Sequence of chain 1.B:
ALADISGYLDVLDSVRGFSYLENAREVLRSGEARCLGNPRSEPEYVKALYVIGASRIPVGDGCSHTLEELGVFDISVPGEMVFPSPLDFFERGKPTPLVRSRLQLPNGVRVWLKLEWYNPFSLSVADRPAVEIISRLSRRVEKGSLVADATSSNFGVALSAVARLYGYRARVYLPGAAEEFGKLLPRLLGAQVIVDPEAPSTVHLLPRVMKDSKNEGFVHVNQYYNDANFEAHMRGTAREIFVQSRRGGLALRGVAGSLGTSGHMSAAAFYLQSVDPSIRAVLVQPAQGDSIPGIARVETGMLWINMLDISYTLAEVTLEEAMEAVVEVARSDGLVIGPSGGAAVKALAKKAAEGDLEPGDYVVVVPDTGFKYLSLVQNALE

Binding-site contacts:
Ligand atom O contacts residue SER153 of chain 1.B at 3.1 Å (h-bond).
Ligand atom OXT contacts residue SER153 of chain 1.B at 3.0 Å (h-bond).
Ligand atom C contacts residue PHE156 of chain 1.B at 3.4 Å (hydrophobic).
Ligand atom C4 contacts residue GLY295 of chain 1.B at 3.3 Å.
Ligand atom O1P contacts residue THR262 of chain 1.B at 3.5 Å (h-bond).
Ligand atom O1P contacts residue HIS265 of chain 1.B at 2.9 Å (h-bond).
Ligand atom C5A contacts residue GLY261 of chain 1.B at 3.3 Å.
Ligand atom OAC contacts residue TYR225 of chain 1.B at 2.6 Å (h-bond).
Ligand atom C6 contacts residue SER259 of chain 1.B at 3.5 Å.
Ligand atom O2P contacts residue SER263 of chain 1.B at 2.8 Å (h-bond).
Ligand atom P contacts residue HIS265 of chain 1.B at 3.4 Å.
Ligand atom OXT contacts residue THR152 of chain 1.B at 2.7 Å (h-bond).
Ligand atom C1A contacts residue TYR225 of chain 1.B at 3.2 Å (hydrophobic).
Ligand atom O contacts residue PHE156 of chain 1.B at 2.9 Å (h-bond).
Ligand atom N1 contacts residue PRO368 of chain 1.B at 3.1 Å.
Ligand atom C6 contacts residue ILE296 of chain 1.B at 3.3 Å (hydrophobic).
Ligand atom O3P contacts residue THR262 of chain 1.B at 2.7 Å (h-bond).
Ligand atom OXT contacts residue GLN224 of chain 1.B at 2.7 Å (h-bond).
Ligand atom C3A contacts residue TYR225 of chain 1.B at 3.5 Å (hydrophobic).
Ligand atom OXT contacts residue PHE156 of chain 1.B at 3.4 Å.
Ligand atom OAC contacts residue THR262 of chain 1.B at 3.2 Å (h-bond).
Ligand atom O4P contacts residue HIS265 of chain 1.B at 2.9 Å (h-bond).
Ligand atom CB contacts residue GLN224 of chain 1.B at 3.4 Å.
Ligand atom P contacts residue THR262 of chain 1.B at 3.5 Å.
Ligand atom C contacts residue THR152 of chain 1.B at 3.2 Å.
Ligand atom C5 contacts residue GLY295 of chain 1.B at 3.3 Å.
Ligand atom O3 contacts residue ASN155 of chain 1.B at 3.0 Å (h-bond).
Ligand atom C2A contacts residue SER341 of chain 1.B at 3.3 Å.
Ligand atom N1 contacts residue SER341 of chain 1.B at 2.8 Å (h-bond).
Ligand atom C2 contacts residue SER341 of chain 1.B at 3.5 Å.
Ligand atom C2A contacts residue ASN155 of chain 1.B at 3.4 Å.
Ligand atom C contacts residue SER153 of chain 1.B at 3.2 Å.
Ligand atom OG contacts residue SER153 of chain 1.B at 3.0 Å (h-bond).
Ligand atom O2P contacts residue THR262 of chain 1.B at 3.4 Å (h-bond).
Ligand atom O1P contacts residue GLY264 of chain 1.B at 3.4 Å (h-bond).
Ligand atom OAC contacts residue GLY261 of chain 1.B at 3.0 Å.
Ligand atom O2P contacts residue GLY261 of chain 1.B at 2.8 Å (h-bond).
Ligand atom O contacts residue ASN155 of chain 1.B at 3.1 Å (h-bond).
Ligand atom O contacts residue THR152 of chain 1.B at 3.1 Å (h-bond).
Ligand atom C6 contacts residue PRO368 of chain 1.B at 3.5 Å (hydrophobic).

A protein and the small-molecule ligand that binds it are described below.
Small molecule (SMILES): CC(=O)OC[C@H](/N=C/c1c(COP(=O)(O)O)cnc(C)c1O)C(=O)O